Sequence of chain 1.A:
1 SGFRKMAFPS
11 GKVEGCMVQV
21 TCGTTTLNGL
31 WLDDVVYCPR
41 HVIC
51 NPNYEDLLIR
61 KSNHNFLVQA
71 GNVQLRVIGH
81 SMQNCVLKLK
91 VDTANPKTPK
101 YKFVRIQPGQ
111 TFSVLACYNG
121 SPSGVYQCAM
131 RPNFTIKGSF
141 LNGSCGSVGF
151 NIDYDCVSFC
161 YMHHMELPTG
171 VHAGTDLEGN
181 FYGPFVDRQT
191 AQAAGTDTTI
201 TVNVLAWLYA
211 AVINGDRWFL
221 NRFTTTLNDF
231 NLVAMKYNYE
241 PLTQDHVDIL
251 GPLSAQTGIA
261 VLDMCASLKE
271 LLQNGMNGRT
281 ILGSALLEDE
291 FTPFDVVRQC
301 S

This protein binds this small molecule.
Small molecule (SMILES): O=Cc1cccc2c(I)n[nH]c12

Binding-site contacts:
Ligand atom N10 contacts residue HIS41 of chain 1.A at 3.4 Å.
Ligand atom C04 contacts residue HIS41 of chain 1.A at 3.5 Å.
Ligand atom C06 contacts residue ASP187 of chain 1.A at 4.1 Å.
Ligand atom C01 contacts residue HIS164 of chain 1.A at 3.2 Å.
Ligand atom C03 contacts residue HIS41 of chain 1.A at 3.8 Å.
Ligand atom C07 contacts residue HIS164 of chain 1.A at 4.2 Å.
Ligand atom C03 contacts residue CYS145 of chain 1.A at 2.8 Å (hydrophobic).
Ligand atom C04 contacts residue CYS145 of chain 1.A at 3.1 Å (hydrophobic).
Ligand atom C01 contacts residue GOL1 of chain 1.C at 3.4 Å.
Ligand atom N10 contacts residue GOL1 of chain 1.C at 4.4 Å.
Ligand atom C06 contacts residue MET165 of chain 1.A at 3.3 Å (hydrophobic).
Ligand atom C08 contacts residue HIS164 of chain 1.A at 3.6 Å.
Ligand atom C01 contacts residue CYS145 of chain 1.A at 1.8 Å (hydrophobic).
Ligand atom C08 contacts residue CYS145 of chain 1.A at 4.0 Å (hydrophobic).
Ligand atom C07 contacts residue MET165 of chain 1.A at 3.8 Å (hydrophobic).
Ligand atom C01 contacts residue HIS41 of chain 1.A at 4.4 Å.
Ligand atom C08 contacts residue HIS41 of chain 1.A at 3.4 Å.
Ligand atom N09 contacts residue GOL1 of chain 1.C at 3.5 Å (h-bond).
Ligand atom O02 contacts residue CYS145 of chain 1.A at 2.6 Å (h-bond).
Ligand atom I12 contacts residue ARG188 of chain 1.A at 4.0 Å.
Ligand atom O02 contacts residue HIS164 of chain 1.A at 3.7 Å.
Ligand atom I12 contacts residue HIS41 of chain 1.A at 3.6 Å.
Ligand atom C11 contacts residue HIS41 of chain 1.A at 3.3 Å.
Ligand atom N09 contacts residue HIS41 of chain 1.A at 3.7 Å.
Ligand atom C05 contacts residue HIS164 of chain 1.A at 3.8 Å.
Ligand atom C08 contacts residue GOL1 of chain 1.C at 3.8 Å.
Ligand atom C03 contacts residue GOL1 of chain 1.C at 3.8 Å.
Ligand atom C06 contacts residue HIS41 of chain 1.A at 3.4 Å.
Ligand atom I12 contacts residue GLN189 of chain 1.A at 3.9 Å.
Ligand atom C04 contacts residue HIS164 of chain 1.A at 3.2 Å.
Ligand atom C03 contacts residue HIS164 of chain 1.A at 3.1 Å.
Ligand atom C11 contacts residue MET165 of chain 1.A at 4.3 Å (hydrophobic).
Ligand atom C06 contacts residue HIS164 of chain 1.A at 4.4 Å.
Ligand atom C07 contacts residue HIS41 of chain 1.A at 3.5 Å.
Ligand atom O02 contacts residue GOL1 of chain 1.C at 2.8 Å (h-bond).
Ligand atom C05 contacts residue MET165 of chain 1.A at 3.8 Å (hydrophobic).
Ligand atom N09 contacts residue HIS164 of chain 1.A at 4.3 Å.
Ligand atom C05 contacts residue ASP187 of chain 1.A at 3.9 Å.
Ligand atom C04 contacts residue PRO39 of chain 1.A at 4.4 Å (hydrophobic).
Ligand atom C05 contacts residue HIS41 of chain 1.A at 3.4 Å.